A protein and the small-molecule ligand that binds it are described below.
Small molecule (SMILES): NCCCC(=O)O

Sequence of chain 1.B:
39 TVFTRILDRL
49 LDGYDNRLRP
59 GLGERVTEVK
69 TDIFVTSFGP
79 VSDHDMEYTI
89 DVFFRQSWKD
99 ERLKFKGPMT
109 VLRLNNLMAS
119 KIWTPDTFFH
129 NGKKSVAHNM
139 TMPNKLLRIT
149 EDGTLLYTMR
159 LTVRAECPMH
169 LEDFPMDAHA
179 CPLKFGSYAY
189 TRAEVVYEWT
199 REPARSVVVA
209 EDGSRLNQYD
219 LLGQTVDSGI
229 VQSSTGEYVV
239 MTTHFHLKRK

Binding-site contacts:
Ligand atom OXT contacts residue TYR182 of chain 1.E at 3.3 Å (h-bond).
Ligand atom C contacts residue ARG93 of chain 1.B at 3.5 Å.
Ligand atom C contacts residue THR227 of chain 1.E at 3.6 Å.
Ligand atom CD contacts residue TYR182 of chain 1.E at 4.1 Å (hydrophobic).
Ligand atom CG contacts residue ARG93 of chain 1.B at 3.7 Å.
Ligand atom C contacts residue TYR182 of chain 1.E at 4.3 Å (hydrophobic).
Ligand atom OXT contacts residue ARG93 of chain 1.B at 4.1 Å.
Ligand atom O contacts residue THR156 of chain 1.B at 3.4 Å.
Ligand atom CG contacts residue TYR230 of chain 1.E at 4.2 Å (hydrophobic).
Ligand atom CB contacts residue TYR182 of chain 1.E at 3.7 Å (hydrophobic).
Ligand atom CD contacts residue TYR122 of chain 1.E at 3.6 Å (hydrophobic).
Ligand atom C contacts residue PHE91 of chain 1.B at 4.1 Å (hydrophobic).
Ligand atom O contacts residue THR227 of chain 1.E at 2.6 Å (h-bond).
Ligand atom N contacts residue GLU180 of chain 1.E at 4.2 Å.
Ligand atom C contacts residue THR156 of chain 1.B at 3.5 Å.
Ligand atom N contacts residue TYR182 of chain 1.E at 3.1 Å (h-bond).
Ligand atom CG contacts residue PHE91 of chain 1.B at 4.2 Å (hydrophobic).
Ligand atom N contacts residue SER181 of chain 1.E at 3.2 Å (h-bond).
Ligand atom CG contacts residue THR227 of chain 1.E at 4.0 Å.
Ligand atom OXT contacts residue THR156 of chain 1.B at 2.6 Å (h-bond).
Ligand atom CD contacts residue PHE225 of chain 1.E at 4.1 Å (hydrophobic).
Ligand atom N contacts residue TYR230 of chain 1.E at 3.8 Å.
Ligand atom CD contacts residue PHE91 of chain 1.B at 4.1 Å (hydrophobic).
Ligand atom O contacts residue ARG93 of chain 1.B at 2.6 Å (salt-bridge).
Ligand atom CD contacts residue TYR230 of chain 1.E at 3.9 Å (hydrophobic).
Ligand atom CB contacts residue PHE91 of chain 1.B at 4.2 Å (hydrophobic).
Ligand atom OXT contacts residue PHE91 of chain 1.B at 3.2 Å.
Ligand atom N contacts residue TYR122 of chain 1.E at 3.4 Å (h-bond).
Ligand atom CB contacts residue TYR230 of chain 1.E at 4.0 Å (hydrophobic).

Sequence of chain 1.E:
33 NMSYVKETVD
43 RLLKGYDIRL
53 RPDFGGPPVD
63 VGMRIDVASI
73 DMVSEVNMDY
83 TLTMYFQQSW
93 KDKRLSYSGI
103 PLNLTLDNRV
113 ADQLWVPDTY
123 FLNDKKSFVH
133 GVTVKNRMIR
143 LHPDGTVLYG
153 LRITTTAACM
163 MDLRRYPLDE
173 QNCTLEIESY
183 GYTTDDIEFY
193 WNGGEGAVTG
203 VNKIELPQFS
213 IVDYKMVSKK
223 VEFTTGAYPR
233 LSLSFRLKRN